Sequence of chain 1.A:
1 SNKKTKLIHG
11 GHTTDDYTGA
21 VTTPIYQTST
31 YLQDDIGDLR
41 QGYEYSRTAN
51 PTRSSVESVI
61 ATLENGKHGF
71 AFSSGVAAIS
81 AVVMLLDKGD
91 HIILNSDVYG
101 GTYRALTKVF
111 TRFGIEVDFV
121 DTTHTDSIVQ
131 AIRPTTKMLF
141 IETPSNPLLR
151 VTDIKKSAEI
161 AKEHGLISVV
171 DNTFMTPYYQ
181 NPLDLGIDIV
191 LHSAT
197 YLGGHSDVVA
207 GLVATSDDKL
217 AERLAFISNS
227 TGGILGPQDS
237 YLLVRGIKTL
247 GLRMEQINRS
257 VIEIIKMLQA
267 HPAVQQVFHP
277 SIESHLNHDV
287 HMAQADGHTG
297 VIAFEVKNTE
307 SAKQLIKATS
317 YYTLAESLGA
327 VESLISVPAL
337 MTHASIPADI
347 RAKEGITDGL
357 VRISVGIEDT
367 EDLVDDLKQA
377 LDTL

A small-molecule ligand and the protein it binds are described below.
Small molecule (SMILES): O=C(O)CNC(=O)Cn1ccc2ccc(Br)cc21

Binding-site contacts:
Ligand atom BR contacts residue GLU350 of chain 1.A at 3.4 Å.
Ligand atom O3 contacts residue ARG104 of chain 1.A at 3.2 Å (salt-bridge).
Ligand atom O2 contacts residue THR338 of chain 1.A at 3.8 Å.
Ligand atom N1 contacts residue ILE342 of chain 1.A at 4.3 Å.
Ligand atom C12 contacts residue THR338 of chain 1.A at 3.6 Å.
Ligand atom BR contacts residue ILE342 of chain 1.A at 4.1 Å.
Ligand atom C3 contacts residue TYR103 of chain 1.A at 3.5 Å (hydrophobic).
Ligand atom C11 contacts residue ILE342 of chain 1.A at 4.2 Å (hydrophobic).
Ligand atom C8 contacts residue ILE342 of chain 1.A at 3.7 Å (hydrophobic).
Ligand atom C10 contacts residue VAL98 of chain 1.A at 4.5 Å (hydrophobic).
Ligand atom C12 contacts residue HIS339 of chain 1.A at 3.2 Å.
Ligand atom C5 contacts residue ILE346 of chain 1.A at 3.9 Å (hydrophobic).
Ligand atom BR contacts residue HIS339 of chain 1.A at 4.0 Å.
Ligand atom C5 contacts residue ILE342 of chain 1.A at 3.8 Å (hydrophobic).
Ligand atom C10 contacts residue TYR103 of chain 1.A at 4.1 Å (hydrophobic).
Ligand atom BR contacts residue ILE352 of chain 1.A at 3.9 Å.
Ligand atom C13 contacts residue THR338 of chain 1.A at 3.4 Å.
Ligand atom C13 contacts residue HIS339 of chain 1.A at 4.0 Å.
Ligand atom C4 contacts residue ILE346 of chain 1.A at 4.5 Å (hydrophobic).
Ligand atom C11 contacts residue GLY100 of chain 1.A at 4.1 Å.
Ligand atom C7 contacts residue ILE342 of chain 1.A at 3.3 Å (hydrophobic).
Ligand atom C9 contacts residue ILE342 of chain 1.A at 4.1 Å (hydrophobic).
Ligand atom C13 contacts residue ARG104 of chain 1.A at 4.3 Å.
Ligand atom O1 contacts residue ILE342 of chain 1.A at 3.6 Å.
Ligand atom C7 contacts residue HIS339 of chain 1.A at 4.2 Å.
Ligand atom O3 contacts residue GLY100 of chain 1.A at 3.5 Å.
Ligand atom N1 contacts residue TYR103 of chain 1.A at 4.2 Å.
Ligand atom C6 contacts residue GLU350 of chain 1.A at 4.2 Å.
Ligand atom C2 contacts residue TYR103 of chain 1.A at 3.1 Å (hydrophobic).
Ligand atom N2 contacts residue GLY100 of chain 1.A at 3.3 Å.
Ligand atom C5 contacts residue GLU350 of chain 1.A at 4.2 Å.
Ligand atom C13 contacts residue GLY100 of chain 1.A at 3.4 Å.
Ligand atom C12 contacts residue GLY100 of chain 1.A at 3.9 Å.
Ligand atom C4 contacts residue ILE342 of chain 1.A at 4.2 Å (hydrophobic).
Ligand atom O2 contacts residue GLY100 of chain 1.A at 3.3 Å (h-bond).
Ligand atom C6 contacts residue ILE342 of chain 1.A at 3.5 Å (hydrophobic).
Ligand atom N2 contacts residue VAL98 of chain 1.A at 4.4 Å.
Ligand atom O2 contacts residue HIS339 of chain 1.A at 3.9 Å.
Ligand atom O3 contacts residue THR338 of chain 1.A at 2.8 Å (h-bond).
Ligand atom N2 contacts residue HIS339 of chain 1.A at 3.9 Å.